The protein below binds the small molecule below.
Small molecule (SMILES): Nc1nnc(S(N)(=O)=O)s1

Binding-site contacts:
Ligand atom S1 contacts residue HIS116 of chain 1.F at 3.6 Å.
Ligand atom N1 contacts residue GLU103 of chain 1.F at 4.5 Å.
Ligand atom O1 contacts residue ZN1 of chain 1.X at 3.0 Å.
Ligand atom N1 contacts residue HIS97 of chain 1.F at 2.9 Å (h-bond).
Ligand atom S1 contacts residue HIS97 of chain 1.F at 3.7 Å.
Ligand atom N1 contacts residue THR178 of chain 1.F at 3.4 Å (h-bond).
Ligand atom O2 contacts residue ALA179 of chain 1.F at 3.6 Å.
Ligand atom O2 contacts residue LEU177 of chain 1.F at 3.3 Å.
Ligand atom N3 contacts residue LEU177 of chain 1.F at 3.9 Å.
Ligand atom O1 contacts residue LEU177 of chain 1.F at 4.5 Å.
Ligand atom S1 contacts residue ZN1 of chain 1.X at 3.1 Å.
Ligand atom S1 contacts residue LEU177 of chain 1.F at 4.2 Å.
Ligand atom C1 contacts residue HIS97 of chain 1.F at 4.2 Å.
Ligand atom S2 contacts residue LEU177 of chain 1.F at 3.7 Å.
Ligand atom S1 contacts residue THR178 of chain 1.F at 3.8 Å.
Ligand atom N1 contacts residue HIS116 of chain 1.F at 3.2 Å (h-bond).
Ligand atom C2 contacts residue LEU177 of chain 1.F at 4.0 Å (hydrophobic).
Ligand atom N3 contacts residue ALA179 of chain 1.F at 4.4 Å.
Ligand atom O1 contacts residue TRP188 of chain 1.F at 4.5 Å.
Ligand atom O2 contacts residue THR178 of chain 1.F at 2.4 Å (h-bond).
Ligand atom O2 contacts residue HIS116 of chain 1.F at 4.4 Å.
Ligand atom O1 contacts residue HIS97 of chain 1.F at 3.3 Å (h-bond).
Ligand atom O2 contacts residue ZN1 of chain 1.X at 4.1 Å.
Ligand atom O1 contacts residue HIS116 of chain 1.F at 2.9 Å (h-bond).
Ligand atom N1 contacts residue ALA179 of chain 1.F at 4.5 Å.
Ligand atom S2 contacts residue HIS97 of chain 1.F at 4.2 Å.
Ligand atom C1 contacts residue ZN1 of chain 1.X at 4.3 Å.
Ligand atom N1 contacts residue ZN1 of chain 1.X at 2.0 Å.
Ligand atom N1 contacts residue HIS99 of chain 1.F at 3.3 Å (h-bond).
Ligand atom S2 contacts residue VAL118 of chain 1.F at 4.2 Å.
Ligand atom N2 contacts residue ALA179 of chain 1.F at 3.7 Å.
Ligand atom C1 contacts residue LEU177 of chain 1.F at 3.5 Å (hydrophobic).
Ligand atom N2 contacts residue LEU177 of chain 1.F at 3.6 Å.

Sequence of chain 1.F:
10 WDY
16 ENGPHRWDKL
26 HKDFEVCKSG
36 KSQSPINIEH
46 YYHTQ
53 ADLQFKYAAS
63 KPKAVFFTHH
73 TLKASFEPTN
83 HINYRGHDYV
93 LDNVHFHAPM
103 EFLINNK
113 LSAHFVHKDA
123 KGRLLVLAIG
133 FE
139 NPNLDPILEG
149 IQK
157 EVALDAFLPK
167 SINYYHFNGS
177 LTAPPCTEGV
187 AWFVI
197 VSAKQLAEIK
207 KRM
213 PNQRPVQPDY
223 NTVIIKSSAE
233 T